This protein binds this small molecule.
Small molecule (SMILES): CNc1nc(C)c(-c2nc(Nc3cccc(C(=O)N4CCOCC4)c3)ncc2C#N)s1

Binding-site contacts:
Ligand atom C27 contacts residue PHE85 of chain 1.C at 4.0 Å (hydrophobic).
Ligand atom N11 contacts residue LEU86 of chain 1.C at 3.0 Å (h-bond).
Ligand atom C27 contacts residue ILE13 of chain 1.C at 3.8 Å (hydrophobic).
Ligand atom C15 contacts residue ILE13 of chain 1.C at 3.8 Å (hydrophobic).
Ligand atom C30 contacts residue LEU137 of chain 1.C at 3.6 Å (hydrophobic).
Ligand atom O19 contacts residue HIS87 of chain 1.C at 4.0 Å.
Ligand atom N32 contacts residue PHE83 of chain 1.C at 3.5 Å.
Ligand atom C14 contacts residue ILE13 of chain 1.C at 3.9 Å (hydrophobic).
Ligand atom C29 contacts residue GLU84 of chain 1.C at 3.4 Å.
Ligand atom N28 contacts residue LEU137 of chain 1.C at 4.0 Å.
Ligand atom C31 contacts residue LEU137 of chain 1.C at 3.9 Å (hydrophobic).
Ligand atom C19 contacts residue GLN88 of chain 1.C at 4.1 Å.
Ligand atom C20 contacts residue HIS87 of chain 1.C at 3.5 Å.
Ligand atom N28 contacts residue GLU84 of chain 1.C at 4.0 Å.
Ligand atom N02 contacts residue ASP148 of chain 1.C at 4.1 Å.
Ligand atom C10 contacts residue LEU86 of chain 1.C at 3.9 Å (hydrophobic).
Ligand atom C06 contacts residue VAL21 of chain 1.C at 3.7 Å (hydrophobic).
Ligand atom C05 contacts residue VAL21 of chain 1.C at 3.9 Å (hydrophobic).
Ligand atom C31 contacts residue PHE83 of chain 1.C at 4.1 Å (hydrophobic).
Ligand atom C01 contacts residue ASN135 of chain 1.C at 3.9 Å.
Ligand atom N11 contacts residue PHE85 of chain 1.C at 3.8 Å.
Ligand atom C14 contacts residue ASP89 of chain 1.C at 4.1 Å.
Ligand atom N21 contacts residue HIS87 of chain 1.C at 4.1 Å.
Ligand atom C12 contacts residue LEU86 of chain 1.C at 3.7 Å (hydrophobic).
Ligand atom C19 contacts residue HIS87 of chain 1.C at 4.0 Å.
Ligand atom N32 contacts residue VAL67 of chain 1.C at 3.8 Å.
Ligand atom C06 contacts residue PHE83 of chain 1.C at 4.1 Å (hydrophobic).
Ligand atom N04 contacts residue VAL21 of chain 1.C at 3.7 Å.
Ligand atom N28 contacts residue PHE85 of chain 1.C at 4.1 Å.
Ligand atom C29 contacts residue LEU137 of chain 1.C at 3.5 Å (hydrophobic).
Ligand atom N28 contacts residue LEU86 of chain 1.C at 3.2 Å (h-bond).
Ligand atom O24 contacts residue ILE13 of chain 1.C at 4.1 Å.
Ligand atom C13 contacts residue ILE13 of chain 1.C at 4.1 Å (hydrophobic).
Ligand atom C12 contacts residue ILE13 of chain 1.C at 4.0 Å (hydrophobic).
Ligand atom C15 contacts residue LYS92 of chain 1.C at 3.7 Å.
Ligand atom C29 contacts residue LEU86 of chain 1.C at 3.9 Å (hydrophobic).
Ligand atom C27 contacts residue LEU86 of chain 1.C at 3.9 Å (hydrophobic).
Ligand atom C08 contacts residue LEU137 of chain 1.C at 4.1 Å (hydrophobic).
Ligand atom C01 contacts residue ASP148 of chain 1.C at 3.9 Å.
Ligand atom C11 contacts residue ILE13 of chain 1.C at 4.0 Å (hydrophobic).

Sequence of chain 1.C:
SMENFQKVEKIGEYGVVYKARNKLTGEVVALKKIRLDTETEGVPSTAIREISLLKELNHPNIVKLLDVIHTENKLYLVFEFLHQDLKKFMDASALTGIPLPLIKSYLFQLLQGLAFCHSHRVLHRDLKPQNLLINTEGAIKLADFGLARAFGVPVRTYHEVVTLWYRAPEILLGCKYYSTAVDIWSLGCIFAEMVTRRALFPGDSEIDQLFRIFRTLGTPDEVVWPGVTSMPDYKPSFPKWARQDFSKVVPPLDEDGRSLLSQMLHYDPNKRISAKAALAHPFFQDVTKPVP